Sequence of chain 1.C:
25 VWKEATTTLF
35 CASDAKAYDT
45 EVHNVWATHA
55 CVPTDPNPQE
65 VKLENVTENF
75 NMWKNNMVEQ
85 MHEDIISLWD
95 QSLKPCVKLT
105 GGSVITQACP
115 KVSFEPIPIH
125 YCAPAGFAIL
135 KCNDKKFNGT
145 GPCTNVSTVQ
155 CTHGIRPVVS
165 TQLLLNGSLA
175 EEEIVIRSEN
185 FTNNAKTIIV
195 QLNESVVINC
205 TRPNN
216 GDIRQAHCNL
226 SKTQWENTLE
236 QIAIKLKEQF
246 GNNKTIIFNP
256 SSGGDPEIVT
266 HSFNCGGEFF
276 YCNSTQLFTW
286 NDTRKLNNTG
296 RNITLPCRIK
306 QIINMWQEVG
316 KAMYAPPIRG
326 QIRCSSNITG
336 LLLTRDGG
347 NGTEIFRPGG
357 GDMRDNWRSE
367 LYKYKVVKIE

Binding-site contacts:
Ligand atom C5 contacts residue GLN236 of chain 1.C at 3.6 Å.
Ligand atom C6 contacts residue ILE178 of chain 1.C at 4.0 Å (hydrophobic).
Ligand atom O7 contacts residue ASN197 of chain 1.C at 2.9 Å (h-bond).
Ligand atom C8 contacts residue GLU198 of chain 1.C at 3.3 Å.
Ligand atom O6 contacts residue GLN236 of chain 1.C at 3.4 Å (h-bond).
Ligand atom C1 contacts residue ILE178 of chain 1.C at 4.4 Å (hydrophobic).
Ligand atom C1 contacts residue GLU176 of chain 1.C at 3.6 Å.
Ligand atom O6 contacts residue GLU177 of chain 1.C at 3.7 Å.
Ligand atom C2 contacts residue GLU198 of chain 1.C at 4.1 Å.
Ligand atom C1 contacts residue GLU198 of chain 1.C at 4.5 Å.
Ligand atom C3 contacts residue ASN197 of chain 1.C at 3.7 Å.
Ligand atom C6 contacts residue GLU177 of chain 1.C at 3.6 Å.
Ligand atom C2 contacts residue GLU176 of chain 1.C at 4.0 Å.
Ligand atom C5 contacts residue GLU177 of chain 1.C at 4.3 Å.
Ligand atom O5 contacts residue ASN197 of chain 1.C at 2.4 Å (h-bond).
Ligand atom C2 contacts residue ASN197 of chain 1.C at 2.4 Å.
Ligand atom N2 contacts residue GLU198 of chain 1.C at 3.0 Å (salt-bridge).
Ligand atom C1 contacts residue ASN197 of chain 1.C at 1.4 Å.
Ligand atom O6 contacts residue LYS240 of chain 1.C at 3.8 Å.
Ligand atom C6 contacts residue GLN236 of chain 1.C at 3.3 Å.
Ligand atom O5 contacts residue ILE178 of chain 1.C at 3.5 Å (h-bond).
Ligand atom C5 contacts residue ASN197 of chain 1.C at 3.7 Å.
Ligand atom O5 contacts residue GLU177 of chain 1.C at 3.3 Å.
Ligand atom O7 contacts residue GLU176 of chain 1.C at 3.3 Å (salt-bridge).
Ligand atom C7 contacts residue GLU176 of chain 1.C at 4.3 Å.
Ligand atom C4 contacts residue GLN236 of chain 1.C at 4.1 Å.
Ligand atom N2 contacts residue ASN197 of chain 1.C at 2.8 Å (h-bond).
Ligand atom O6 contacts residue ILE178 of chain 1.C at 3.3 Å (h-bond).
Ligand atom C1 contacts residue GLU177 of chain 1.C at 4.2 Å.
Ligand atom C3 contacts residue GLU198 of chain 1.C at 4.4 Å.
Ligand atom O5 contacts residue GLU176 of chain 1.C at 3.8 Å.
Ligand atom C7 contacts residue ASN197 of chain 1.C at 3.0 Å.
Ligand atom O4 contacts residue GLN236 of chain 1.C at 3.3 Å (h-bond).
Ligand atom C4 contacts residue ASN197 of chain 1.C at 4.2 Å.
Ligand atom C7 contacts residue GLU198 of chain 1.C at 3.6 Å.
Ligand atom C8 contacts residue ASN197 of chain 1.C at 4.2 Å.
Ligand atom C5 contacts residue ILE178 of chain 1.C at 4.3 Å (hydrophobic).

This small molecule binds to this protein.
Small molecule (SMILES): CC(=O)N[C@@H]1[C@@H](O)[C@H](O)[C@@H](CO)O[C@H]1O